This small molecule binds to this protein.
Small molecule (SMILES): O=c1nc[nH]c2ccccc12

Sequence of chain 1.A:
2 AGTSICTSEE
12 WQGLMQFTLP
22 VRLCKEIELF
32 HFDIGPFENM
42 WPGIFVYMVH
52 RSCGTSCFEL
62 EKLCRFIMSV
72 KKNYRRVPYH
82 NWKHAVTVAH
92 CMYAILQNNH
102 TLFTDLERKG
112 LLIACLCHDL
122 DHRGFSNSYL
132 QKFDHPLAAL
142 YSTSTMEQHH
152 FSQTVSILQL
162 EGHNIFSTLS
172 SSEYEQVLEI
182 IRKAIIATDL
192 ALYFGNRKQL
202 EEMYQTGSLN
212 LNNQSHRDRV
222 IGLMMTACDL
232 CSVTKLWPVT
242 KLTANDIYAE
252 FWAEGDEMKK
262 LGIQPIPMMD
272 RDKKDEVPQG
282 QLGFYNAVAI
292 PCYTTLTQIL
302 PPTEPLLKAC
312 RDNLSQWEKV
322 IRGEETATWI

Binding-site contacts:
Ligand atom C8 contacts residue LEU231 of chain 1.A at 4.1 Å (hydrophobic).
Ligand atom C4 contacts residue PHE285 of chain 1.A at 3.7 Å (hydrophobic).
Ligand atom C7 contacts residue ILE248 of chain 1.A at 3.5 Å (hydrophobic).
Ligand atom C2 contacts residue PHE252 of chain 1.A at 4.3 Å (hydrophobic).
Ligand atom O1 contacts residue PHE285 of chain 1.A at 3.8 Å.
Ligand atom N5 contacts residue ILE248 of chain 1.A at 4.3 Å.
Ligand atom C6 contacts residue PHE285 of chain 1.A at 3.6 Å (hydrophobic).
Ligand atom C9 contacts residue SER233 of chain 1.A at 4.3 Å.
Ligand atom C7 contacts residue PHE285 of chain 1.A at 4.0 Å (hydrophobic).
Ligand atom C7 contacts residue VAL234 of chain 1.A at 3.7 Å (hydrophobic).
Ligand atom C11 contacts residue ILE248 of chain 1.A at 4.2 Å (hydrophobic).
Ligand atom C10 contacts residue PHE285 of chain 1.A at 4.0 Å (hydrophobic).
Ligand atom C9 contacts residue ASP230 of chain 1.A at 4.4 Å.
Ligand atom C8 contacts residue VAL234 of chain 1.A at 4.0 Å (hydrophobic).
Ligand atom C9 contacts residue ILE248 of chain 1.A at 4.1 Å (hydrophobic).
Ligand atom C8 contacts residue ILE248 of chain 1.A at 3.7 Å (hydrophobic).
Ligand atom C4 contacts residue GLN282 of chain 1.A at 3.1 Å.
Ligand atom N5 contacts residue GLN282 of chain 1.A at 3.5 Å (h-bond).
Ligand atom O1 contacts residue PHE252 of chain 1.A at 4.0 Å.
Ligand atom N3 contacts residue PHE252 of chain 1.A at 4.2 Å.
Ligand atom N5 contacts residue PHE285 of chain 1.A at 3.6 Å.
Ligand atom C9 contacts residue LEU231 of chain 1.A at 3.5 Å (hydrophobic).
Ligand atom C8 contacts residue SER233 of chain 1.A at 3.2 Å.
Ligand atom N3 contacts residue PHE285 of chain 1.A at 3.7 Å.
Ligand atom C8 contacts residue TYR80 of chain 1.A at 4.0 Å (hydrophobic).
Ligand atom N3 contacts residue GLN282 of chain 1.A at 4.2 Å.
Ligand atom C10 contacts residue ILE248 of chain 1.A at 4.3 Å (hydrophobic).
Ligand atom C7 contacts residue SER233 of chain 1.A at 3.7 Å.
Ligand atom C10 contacts residue LEU231 of chain 1.A at 3.7 Å (hydrophobic).
Ligand atom C9 contacts residue TYR80 of chain 1.A at 3.5 Å (hydrophobic).
Ligand atom C2 contacts residue ILE248 of chain 1.A at 4.5 Å (hydrophobic).
Ligand atom C10 contacts residue TYR80 of chain 1.A at 4.4 Å (hydrophobic).
Ligand atom C11 contacts residue PHE285 of chain 1.A at 3.6 Å (hydrophobic).
Ligand atom C2 contacts residue PHE285 of chain 1.A at 3.6 Å (hydrophobic).
Ligand atom C6 contacts residue ILE248 of chain 1.A at 3.7 Å (hydrophobic).